Binding-site contacts:
Ligand atom C29 contacts residue ARG8 of chain 1.A at 3.4 Å.
Ligand atom O5 contacts residue GLY27 of chain 1.A at 3.0 Å.
Ligand atom O3 contacts residue GLY27 of chain 1.B at 3.5 Å.
Ligand atom O5 contacts residue ALA28 of chain 1.A at 3.4 Å (h-bond).
Ligand atom C19 contacts residue ILE84 of chain 1.A at 3.4 Å (hydrophobic).
Ligand atom C38 contacts residue VAL32 of chain 1.B at 2.9 Å (hydrophobic).
Ligand atom C35 contacts residue GLY48 of chain 1.B at 3.4 Å.
Ligand atom S1 contacts residue ILE50 of chain 1.B at 3.5 Å.
Ligand atom O7 contacts residue ASP29 of chain 1.B at 3.1 Å (salt-bridge).
Ligand atom S1 contacts residue ILE84 of chain 1.A at 3.3 Å.
Ligand atom C23 contacts residue ILE50 of chain 1.A at 3.6 Å (hydrophobic).
Ligand atom C14 contacts residue ASP25 of chain 1.A at 2.9 Å.
Ligand atom O5 contacts residue ASP25 of chain 1.B at 3.0 Å (salt-bridge).
Ligand atom O4 contacts residue GLY48 of chain 1.B at 3.5 Å (h-bond).
Ligand atom C15 contacts residue ASP25 of chain 1.B at 3.4 Å.
Ligand atom C31 contacts residue GLY48 of chain 1.B at 3.1 Å.
Ligand atom O4 contacts residue GLY49 of chain 1.B at 3.1 Å.
Ligand atom C17 contacts residue GLY27 of chain 1.B at 3.2 Å.
Ligand atom C15 contacts residue GLY27 of chain 1.A at 3.4 Å.
Ligand atom N2 contacts residue GLY27 of chain 1.A at 3.5 Å (h-bond).
Ligand atom O5 contacts residue ASP25 of chain 1.A at 2.5 Å (salt-bridge).
Ligand atom C29 contacts residue GLY27 of chain 1.B at 3.5 Å.
Ligand atom O3 contacts residue ASP25 of chain 1.B at 2.8 Å (salt-bridge).
Ligand atom C24 contacts residue ILE50 of chain 1.A at 3.4 Å (hydrophobic).
Ligand atom C47 contacts residue ASP29 of chain 1.A at 3.2 Å.
Ligand atom C21 contacts residue GLY48 of chain 1.A at 3.4 Å.
Ligand atom C29 contacts residue LEU23 of chain 1.A at 3.2 Å (hydrophobic).
Ligand atom C40 contacts residue ASP29 of chain 1.A at 3.6 Å.
Ligand atom N4 contacts residue GLY27 of chain 1.B at 3.2 Å (h-bond).
Ligand atom C33 contacts residue ALA28 of chain 1.B at 3.5 Å (hydrophobic).
Ligand atom C38 contacts residue ASP30 of chain 1.B at 3.2 Å.
Ligand atom O2 contacts residue ALA28 of chain 1.A at 3.6 Å.
Ligand atom C25 contacts residue PRO81 of chain 1.B at 3.5 Å (hydrophobic).
Ligand atom C19 contacts residue ASP25 of chain 1.A at 3.4 Å.
Ligand atom C34 contacts residue VAL32 of chain 1.B at 3.5 Å (hydrophobic).
Ligand atom C24 contacts residue GLY49 of chain 1.A at 3.2 Å.
Ligand atom C34 contacts residue ALA28 of chain 1.B at 3.5 Å (hydrophobic).
Ligand atom C16 contacts residue ASP25 of chain 1.A at 3.2 Å.
Ligand atom O8 contacts residue ILE50 of chain 1.B at 3.5 Å.
Ligand atom N3 contacts residue ASP25 of chain 1.A at 3.3 Å (salt-bridge).

A protein and the small-molecule ligand that binds it are described below.
Small molecule (SMILES): CC1(C)SCN(C(=O)[C@@H](O)[C@H](Cc2ccccc2)NC(=O)COc2c(F)cccc2F)[C@@H]1C(=O)N[C@H]1c2ccccc2C[C@H]1O

Sequence of chain 1.B:
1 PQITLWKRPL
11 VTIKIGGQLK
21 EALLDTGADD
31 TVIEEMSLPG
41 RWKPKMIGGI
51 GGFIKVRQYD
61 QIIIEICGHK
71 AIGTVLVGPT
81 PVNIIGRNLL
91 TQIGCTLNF

Sequence of chain 1.A:
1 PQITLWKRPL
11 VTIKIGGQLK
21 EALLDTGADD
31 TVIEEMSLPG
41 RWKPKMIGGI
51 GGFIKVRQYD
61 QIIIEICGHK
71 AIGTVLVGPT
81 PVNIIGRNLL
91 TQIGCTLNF